Sequence of chain 1.A:
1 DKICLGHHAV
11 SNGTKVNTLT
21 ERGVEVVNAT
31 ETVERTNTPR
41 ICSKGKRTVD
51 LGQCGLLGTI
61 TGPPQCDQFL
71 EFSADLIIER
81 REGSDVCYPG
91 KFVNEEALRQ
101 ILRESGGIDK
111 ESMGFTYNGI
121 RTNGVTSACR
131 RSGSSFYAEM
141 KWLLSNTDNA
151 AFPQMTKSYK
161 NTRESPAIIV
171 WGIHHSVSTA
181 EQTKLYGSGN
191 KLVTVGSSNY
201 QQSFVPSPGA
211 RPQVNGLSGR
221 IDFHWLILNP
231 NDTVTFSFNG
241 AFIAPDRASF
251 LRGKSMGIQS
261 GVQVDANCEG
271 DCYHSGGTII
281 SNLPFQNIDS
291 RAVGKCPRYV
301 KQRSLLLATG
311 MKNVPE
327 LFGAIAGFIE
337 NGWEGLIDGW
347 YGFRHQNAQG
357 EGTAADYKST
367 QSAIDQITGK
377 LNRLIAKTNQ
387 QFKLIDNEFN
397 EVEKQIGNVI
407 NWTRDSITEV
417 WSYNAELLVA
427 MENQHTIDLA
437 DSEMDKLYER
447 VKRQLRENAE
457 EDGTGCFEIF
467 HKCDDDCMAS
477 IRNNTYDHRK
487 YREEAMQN

Binding-site contacts:
Ligand atom C8 contacts residue LYS400 of chain 1.A at 3.8 Å.
Ligand atom C1 contacts residue ASN407 of chain 1.A at 1.4 Å.
Ligand atom C8 contacts residue ASN404 of chain 1.A at 3.3 Å.
Ligand atom C8 contacts residue GLY403 of chain 1.A at 3.8 Å.
Ligand atom N2 contacts residue ASN407 of chain 1.A at 2.9 Å (h-bond).
Ligand atom O7 contacts residue ASN407 of chain 1.A at 3.6 Å.
Ligand atom C7 contacts residue ASN407 of chain 1.A at 3.5 Å.
Ligand atom O7 contacts residue ASN404 of chain 1.A at 3.2 Å (h-bond).
Ligand atom C7 contacts residue GLY403 of chain 1.A at 4.2 Å.
Ligand atom C7 contacts residue ASN404 of chain 1.A at 3.6 Å.
Ligand atom C5 contacts residue ASN407 of chain 1.A at 3.7 Å.
Ligand atom O5 contacts residue ASN407 of chain 1.A at 2.4 Å (h-bond).
Ligand atom C4 contacts residue ASN407 of chain 1.A at 4.2 Å.
Ligand atom C2 contacts residue ASN407 of chain 1.A at 2.5 Å.
Ligand atom N2 contacts residue GLY403 of chain 1.A at 4.2 Å.
Ligand atom C3 contacts residue ASN407 of chain 1.A at 3.8 Å.

This protein binds this small molecule.
Small molecule (SMILES): CC(=O)N[C@@H]1[C@@H](O)[C@H](O)[C@@H](CO)O[C@H]1O